Sequence of chain 1.D:
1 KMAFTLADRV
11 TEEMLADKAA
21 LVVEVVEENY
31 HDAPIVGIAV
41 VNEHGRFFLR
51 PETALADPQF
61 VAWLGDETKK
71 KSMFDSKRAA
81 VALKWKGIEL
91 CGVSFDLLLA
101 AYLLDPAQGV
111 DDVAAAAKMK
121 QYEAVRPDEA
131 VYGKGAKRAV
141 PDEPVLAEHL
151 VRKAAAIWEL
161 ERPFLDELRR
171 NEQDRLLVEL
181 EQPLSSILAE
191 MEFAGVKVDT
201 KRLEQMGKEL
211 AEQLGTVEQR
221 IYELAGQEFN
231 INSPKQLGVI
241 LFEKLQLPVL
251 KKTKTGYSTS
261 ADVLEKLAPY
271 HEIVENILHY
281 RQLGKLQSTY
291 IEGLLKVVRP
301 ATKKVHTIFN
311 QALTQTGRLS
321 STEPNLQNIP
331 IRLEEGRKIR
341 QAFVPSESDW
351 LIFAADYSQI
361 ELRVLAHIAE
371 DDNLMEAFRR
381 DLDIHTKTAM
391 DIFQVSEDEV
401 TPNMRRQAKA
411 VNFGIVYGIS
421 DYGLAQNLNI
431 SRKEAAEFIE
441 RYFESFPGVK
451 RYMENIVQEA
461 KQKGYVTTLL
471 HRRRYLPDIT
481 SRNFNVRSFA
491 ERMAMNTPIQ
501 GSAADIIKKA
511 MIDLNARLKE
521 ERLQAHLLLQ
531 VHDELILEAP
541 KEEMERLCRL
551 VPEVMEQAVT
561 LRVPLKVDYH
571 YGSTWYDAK

The small molecule below binds the protein below.
Small molecule (SMILES): Nc1nc2c(ncn2[C@H]2C[C@H](O)[C@@H](CO[P](=O)(O)O[P](=O)(O)OP(=O)(O)O)O2)c(=O)[nH]1

Binding-site contacts:
Ligand atom O3A contacts residue LYS409 of chain 1.D at 2.8 Å (salt-bridge).
Ligand atom N2 contacts residue TYR417 of chain 1.D at 3.4 Å.
Ligand atom O3B contacts residue DPO1 of chain 1.P at 0.5 Å (h-bond).
Ligand atom O1B contacts residue PHE413 of chain 1.D at 3.2 Å.
Ligand atom O3' contacts residue GLU361 of chain 1.D at 3.1 Å.
Ligand atom O2G contacts residue DPO1 of chain 1.P at 0.2 Å (h-bond).
Ligand atom PA contacts residue DPO1 of chain 1.P at 1.8 Å.
Ligand atom O2G contacts residue TYR357 of chain 1.D at 3.4 Å (h-bond).
Ligand atom O2B contacts residue GLN359 of chain 1.D at 3.3 Å (h-bond).
Ligand atom O1A contacts residue DPO1 of chain 1.P at 2.7 Å (h-bond).
Ligand atom C5' contacts residue DPO1 of chain 1.P at 3.2 Å.
Ligand atom O1B contacts residue GLN359 of chain 1.D at 3.3 Å.
Ligand atom O5' contacts residue DPO1 of chain 1.P at 3.0 Å (h-bond).
Ligand atom O1B contacts residue DPO1 of chain 1.P at 0.3 Å (h-bond).
Ligand atom PG contacts residue DPO1 of chain 1.P at 0.3 Å.
Ligand atom O2G contacts residue CA1 of chain 1.R at 2.4 Å.
Ligand atom O2B contacts residue DPO1 of chain 1.P at 0.1 Å (h-bond).
Ligand atom O2B contacts residue CA1 of chain 1.R at 2.6 Å.
Ligand atom O1G contacts residue LYS409 of chain 1.D at 2.9 Å (salt-bridge).
Ligand atom O3G contacts residue DPO1 of chain 1.P at 0.5 Å (h-bond).
Ligand atom C2' contacts residue GLU361 of chain 1.D at 3.2 Å.
Ligand atom O1A contacts residue LYS409 of chain 1.D at 2.6 Å (salt-bridge).
Ligand atom O3' contacts residue PHE413 of chain 1.D at 3.1 Å.
Ligand atom O4' contacts residue ARG318 of chain 1.D at 3.1 Å (salt-bridge).
Ligand atom O3A contacts residue DPO1 of chain 1.P at 0.6 Å (h-bond).
Ligand atom PA contacts residue LYS409 of chain 1.D at 3.3 Å.
Ligand atom O3G contacts residue GLN359 of chain 1.D at 3.4 Å (h-bond).
Ligand atom O3G contacts residue ARG405 of chain 1.D at 3.0 Å (salt-bridge).
Ligand atom O1G contacts residue ARG405 of chain 1.D at 2.6 Å (salt-bridge).
Ligand atom O3B contacts residue GLN359 of chain 1.D at 3.1 Å (h-bond).
Ligand atom O3' contacts residue DPO1 of chain 1.P at 3.2 Å (h-bond).
Ligand atom O1B contacts residue HIS385 of chain 1.D at 3.2 Å (h-bond).
Ligand atom O2A contacts residue ASP533 of chain 1.D at 3.2 Å (salt-bridge).
Ligand atom O2B contacts residue ILE360 of chain 1.D at 3.3 Å (h-bond).
Ligand atom O2B contacts residue ASP533 of chain 1.D at 3.4 Å (salt-bridge).
Ligand atom O2A contacts residue DPO1 of chain 1.P at 2.3 Å (h-bond).
Ligand atom O3B contacts residue HIS385 of chain 1.D at 3.3 Å (h-bond).
Ligand atom O2A contacts residue CA1 of chain 1.R at 2.3 Å.
Ligand atom O1G contacts residue DPO1 of chain 1.P at 0.2 Å (h-bond).
Ligand atom PB contacts residue DPO1 of chain 1.P at 0.3 Å.